Binding-site contacts:
Ligand atom C05 contacts residue HIS54 of chain 1.A at 3.6 Å.
Ligand atom CL24 contacts residue GLY101 of chain 1.A at 3.8 Å.
Ligand atom C33 contacts residue ARG93 of chain 1.A at 3.8 Å.
Ligand atom C04 contacts residue THR96 of chain 1.A at 3.8 Å.
Ligand atom C32 contacts residue ARG93 of chain 1.A at 3.5 Å.
Ligand atom C23 contacts residue MET80 of chain 1.A at 3.7 Å (hydrophobic).
Ligand atom N38 contacts residue THR96 of chain 1.A at 3.4 Å (h-bond).
Ligand atom O37 contacts residue ARG93 of chain 1.A at 3.6 Å.
Ligand atom C11 contacts residue PHE58 of chain 1.A at 3.6 Å (hydrophobic).
Ligand atom C21 contacts residue MET80 of chain 1.A at 3.7 Å (hydrophobic).
Ligand atom C33 contacts residue THR96 of chain 1.A at 3.4 Å.
Ligand atom C20 contacts residue VAL79 of chain 1.A at 3.8 Å (hydrophobic).
Ligand atom O29 contacts residue LEU97 of chain 1.A at 3.7 Å.
Ligand atom C34 contacts residue THR96 of chain 1.A at 3.6 Å.
Ligand atom C19 contacts residue VAL79 of chain 1.A at 3.7 Å (hydrophobic).
Ligand atom C32 contacts residue THR96 of chain 1.A at 3.6 Å.
Ligand atom C35 contacts residue VAL83 of chain 1.A at 3.6 Å (hydrophobic).
Ligand atom C12 contacts residue PHE100 of chain 1.A at 3.7 Å (hydrophobic).
Ligand atom C27 contacts residue PHE100 of chain 1.A at 3.6 Å (hydrophobic).
Ligand atom O09 contacts residue ALA57 of chain 1.A at 3.7 Å.
Ligand atom C26 contacts residue PHE100 of chain 1.A at 3.7 Å (hydrophobic).
Ligand atom C25 contacts residue PHE100 of chain 1.A at 3.8 Å (hydrophobic).
Ligand atom N15 contacts residue VAL83 of chain 1.A at 3.6 Å.
Ligand atom O40 contacts residue ARG93 of chain 1.A at 3.5 Å (salt-bridge).
Ligand atom CL24 contacts residue ILE124 of chain 1.A at 3.8 Å.
Ligand atom C22 contacts residue PHE100 of chain 1.A at 3.6 Å (hydrophobic).
Ligand atom C36 contacts residue ARG93 of chain 1.A at 3.8 Å.
Ligand atom C31 contacts residue LEU97 of chain 1.A at 3.6 Å (hydrophobic).
Ligand atom C26 contacts residue LEU97 of chain 1.A at 3.6 Å (hydrophobic).
Ligand atom O41 contacts residue THR96 of chain 1.A at 3.1 Å (h-bond).
Ligand atom C25 contacts residue MET80 of chain 1.A at 3.8 Å (hydrophobic).
Ligand atom C22 contacts residue MET80 of chain 1.A at 3.7 Å (hydrophobic).
Ligand atom C11 contacts residue ALA57 of chain 1.A at 3.6 Å (hydrophobic).
Ligand atom CL24 contacts residue LEU120 of chain 1.A at 3.4 Å.
Ligand atom C31 contacts residue ARG93 of chain 1.A at 3.6 Å.
Ligand atom C21 contacts residue PHE100 of chain 1.A at 3.6 Å (hydrophobic).
Ligand atom C04 contacts residue HIS54 of chain 1.A at 3.7 Å.
Ligand atom C18 contacts residue VAL83 of chain 1.A at 3.8 Å (hydrophobic).
Ligand atom C25 contacts residue LEU97 of chain 1.A at 3.3 Å (hydrophobic).
Ligand atom C23 contacts residue PHE100 of chain 1.A at 3.7 Å (hydrophobic).

This protein binds this small molecule.
Small molecule (SMILES): CC[C@@H]1CC/C=C/[C@H](O)[C@@H]2CC[C@H]2CN2C[C@@]3(CCCc4cc(Cl)ccc43)COc3ccc(cc32)C(=O)NS1(=O)=O

Sequence of chain 1.A:
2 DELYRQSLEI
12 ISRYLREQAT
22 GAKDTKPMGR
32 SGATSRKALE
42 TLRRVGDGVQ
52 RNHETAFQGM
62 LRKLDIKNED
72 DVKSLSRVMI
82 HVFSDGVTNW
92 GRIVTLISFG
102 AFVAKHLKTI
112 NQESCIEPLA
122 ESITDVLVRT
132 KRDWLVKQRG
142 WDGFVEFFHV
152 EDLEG